The small molecule below binds the protein below.
Small molecule (SMILES): O=P(O)(O)O[C@H]1O[C@H](CO)[C@@H](O)[C@H]1O

Sequence of chain 3.A:
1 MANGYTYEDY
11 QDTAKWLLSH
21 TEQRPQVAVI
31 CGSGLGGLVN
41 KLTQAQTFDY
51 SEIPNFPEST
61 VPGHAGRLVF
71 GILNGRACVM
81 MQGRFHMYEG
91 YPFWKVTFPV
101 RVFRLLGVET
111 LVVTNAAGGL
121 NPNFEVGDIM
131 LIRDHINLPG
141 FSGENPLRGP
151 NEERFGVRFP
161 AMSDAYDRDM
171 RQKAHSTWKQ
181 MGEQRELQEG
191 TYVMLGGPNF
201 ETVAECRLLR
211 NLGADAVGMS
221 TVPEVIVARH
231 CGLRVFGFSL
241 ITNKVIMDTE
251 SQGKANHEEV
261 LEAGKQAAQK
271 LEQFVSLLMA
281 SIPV

Sequence of chain 2.A:
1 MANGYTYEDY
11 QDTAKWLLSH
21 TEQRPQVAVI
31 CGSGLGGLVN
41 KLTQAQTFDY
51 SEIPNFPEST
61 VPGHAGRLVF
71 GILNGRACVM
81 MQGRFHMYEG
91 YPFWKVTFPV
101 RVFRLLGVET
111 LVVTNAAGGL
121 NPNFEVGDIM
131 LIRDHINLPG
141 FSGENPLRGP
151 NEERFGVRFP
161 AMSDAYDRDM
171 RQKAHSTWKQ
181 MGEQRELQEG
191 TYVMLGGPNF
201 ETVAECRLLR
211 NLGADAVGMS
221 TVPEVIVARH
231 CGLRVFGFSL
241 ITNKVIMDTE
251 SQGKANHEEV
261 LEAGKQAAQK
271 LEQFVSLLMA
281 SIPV

Binding-site contacts:
Ligand atom O3 contacts residue TYR88 of chain 3.A at 3.0 Å (h-bond).
Ligand atom P contacts residue HIS86 of chain 3.A at 3.7 Å.
Ligand atom O2P contacts residue ALA116 of chain 3.A at 2.9 Å (h-bond).
Ligand atom C1 contacts residue SER33 of chain 3.A at 3.7 Å.
Ligand atom O5 contacts residue VAL260 of chain 3.A at 3.0 Å.
Ligand atom C1 contacts residue ALA116 of chain 3.A at 3.4 Å (hydrophobic).
Ligand atom O2P contacts residue GLY32 of chain 3.A at 3.7 Å.
Ligand atom C2 contacts residue HPA1 of chain 3.C at 3.4 Å.
Ligand atom O4 contacts residue HPA1 of chain 3.C at 3.6 Å.
Ligand atom O2P contacts residue ASN115 of chain 3.A at 3.5 Å.
Ligand atom O1 contacts residue SER33 of chain 3.A at 3.0 Å (h-bond).
Ligand atom O5 contacts residue PHE200 of chain 3.A at 3.7 Å.
Ligand atom O1P contacts residue GLY32 of chain 3.A at 3.8 Å.
Ligand atom O1P contacts residue HIS86 of chain 3.A at 2.9 Å (h-bond).
Ligand atom O3 contacts residue PHE159 of chain 2.A at 3.7 Å.
Ligand atom O3P contacts residue ASN115 of chain 3.A at 3.5 Å.
Ligand atom C3 contacts residue PHE159 of chain 2.A at 4.0 Å (hydrophobic).
Ligand atom O3 contacts residue HIS86 of chain 3.A at 3.9 Å.
Ligand atom O1 contacts residue HIS86 of chain 3.A at 3.7 Å.
Ligand atom C3 contacts residue MET219 of chain 3.A at 3.6 Å (hydrophobic).
Ligand atom O1P contacts residue ARG84 of chain 3.A at 3.0 Å (salt-bridge).
Ligand atom P contacts residue SER33 of chain 3.A at 3.8 Å.
Ligand atom O5 contacts residue HIS257 of chain 3.A at 3.0 Å (h-bond).
Ligand atom C5 contacts residue HIS257 of chain 3.A at 3.8 Å.
Ligand atom C5 contacts residue PHE200 of chain 3.A at 3.7 Å (hydrophobic).
Ligand atom O3 contacts residue MET219 of chain 3.A at 3.9 Å.
Ligand atom C2 contacts residue MET219 of chain 3.A at 4.0 Å (hydrophobic).
Ligand atom C5 contacts residue HPA1 of chain 3.C at 3.7 Å.
Ligand atom O2P contacts residue SER33 of chain 3.A at 3.1 Å (h-bond).
Ligand atom P contacts residue ARG84 of chain 3.A at 3.7 Å.
Ligand atom C4 contacts residue PHE159 of chain 2.A at 4.0 Å (hydrophobic).
Ligand atom O2 contacts residue MET219 of chain 3.A at 3.0 Å (h-bond).
Ligand atom O1P contacts residue SER220 of chain 3.A at 3.8 Å.
Ligand atom O4 contacts residue SER33 of chain 3.A at 3.4 Å (h-bond).
Ligand atom O3P contacts residue ARG84 of chain 3.A at 3.8 Å.
Ligand atom C1 contacts residue HPA1 of chain 3.C at 3.5 Å.
Ligand atom O3P contacts residue SER220 of chain 3.A at 2.6 Å (h-bond).
Ligand atom O1P contacts residue SER33 of chain 3.A at 3.8 Å.
Ligand atom O1P contacts residue HIS64 of chain 3.A at 3.3 Å (h-bond).
Ligand atom P contacts residue SER220 of chain 3.A at 3.7 Å.